Sequence of chain 1.B:
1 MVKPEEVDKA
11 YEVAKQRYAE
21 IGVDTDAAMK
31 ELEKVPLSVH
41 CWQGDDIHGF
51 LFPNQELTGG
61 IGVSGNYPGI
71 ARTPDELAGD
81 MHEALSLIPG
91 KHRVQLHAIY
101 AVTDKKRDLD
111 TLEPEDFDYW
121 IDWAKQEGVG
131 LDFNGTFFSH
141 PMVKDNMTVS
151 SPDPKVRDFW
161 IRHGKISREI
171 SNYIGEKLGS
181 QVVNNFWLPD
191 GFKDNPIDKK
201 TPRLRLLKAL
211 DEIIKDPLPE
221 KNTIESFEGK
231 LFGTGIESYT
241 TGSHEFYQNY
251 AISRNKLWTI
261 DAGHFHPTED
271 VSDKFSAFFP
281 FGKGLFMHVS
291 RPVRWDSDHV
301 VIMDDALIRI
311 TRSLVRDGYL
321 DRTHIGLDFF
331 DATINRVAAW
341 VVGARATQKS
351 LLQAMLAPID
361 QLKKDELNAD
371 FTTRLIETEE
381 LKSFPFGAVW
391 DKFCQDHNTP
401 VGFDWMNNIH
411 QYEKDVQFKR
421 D

This small molecule binds to this protein.
Small molecule (SMILES): O=C(CO)[C@H](O)[C@H](O)[C@H](O)CO

Binding-site contacts:
Ligand atom O2 contacts residue GLU228 of chain 1.B at 2.8 Å (salt-bridge).
Ligand atom C1 contacts residue ILE61 of chain 1.B at 3.5 Å (hydrophobic).
Ligand atom O1 contacts residue ILE61 of chain 1.B at 3.3 Å.
Ligand atom O2 contacts residue ASP328 of chain 1.B at 3.2 Å (salt-bridge).
Ligand atom C6 contacts residue PHE138 of chain 1.B at 3.8 Å (hydrophobic).
Ligand atom C3 contacts residue MN1 of chain 1.I at 3.3 Å.
Ligand atom O6 contacts residue ILE47 of chain 1.B at 3.7 Å.
Ligand atom C2 contacts residue MN1 of chain 1.I at 3.2 Å.
Ligand atom C2 contacts residue GLU228 of chain 1.B at 3.5 Å.
Ligand atom O3 contacts residue GLU228 of chain 1.B at 2.6 Å (salt-bridge).
Ligand atom C2 contacts residue ASP328 of chain 1.B at 3.7 Å.
Ligand atom C1 contacts residue LYS230 of chain 1.B at 3.8 Å.
Ligand atom C6 contacts residue TRP42 of chain 1.B at 3.8 Å (hydrophobic).
Ligand atom O1 contacts residue LYS230 of chain 1.B at 2.6 Å (salt-bridge).
Ligand atom C5 contacts residue HIS97 of chain 1.B at 3.6 Å.
Ligand atom O3 contacts residue ASP328 of chain 1.B at 3.1 Å (salt-bridge).
Ligand atom C1 contacts residue HIS264 of chain 1.B at 3.9 Å.
Ligand atom C3 contacts residue ASP328 of chain 1.B at 3.5 Å.
Ligand atom O2 contacts residue MN1 of chain 1.J at 3.7 Å.
Ligand atom C1 contacts residue TRP187 of chain 1.B at 3.6 Å (hydrophobic).
Ligand atom O2 contacts residue ASP261 of chain 1.B at 3.3 Å (salt-bridge).
Ligand atom C4 contacts residue MN1 of chain 1.I at 3.9 Å.
Ligand atom O1 contacts residue ASP296 of chain 1.B at 3.1 Å (salt-bridge).
Ligand atom O5 contacts residue PHE138 of chain 1.B at 3.9 Å.
Ligand atom C4 contacts residue ASP328 of chain 1.B at 3.2 Å.
Ligand atom O3 contacts residue HIS288 of chain 1.B at 3.6 Å.
Ligand atom O2 contacts residue HIS264 of chain 1.B at 2.6 Å.
Ligand atom O6 contacts residue PHE330 of chain 1.B at 3.4 Å.
Ligand atom C2 contacts residue HIS264 of chain 1.B at 3.5 Å.
Ligand atom O6 contacts residue ILE61 of chain 1.B at 3.2 Å.
Ligand atom C6 contacts residue HIS97 of chain 1.B at 3.6 Å.
Ligand atom O4 contacts residue PHE330 of chain 1.B at 3.6 Å.
Ligand atom O4 contacts residue ASP328 of chain 1.B at 3.1 Å (salt-bridge).
Ligand atom C3 contacts residue GLU228 of chain 1.B at 3.6 Å.
Ligand atom O1 contacts residue HIS264 of chain 1.B at 3.1 Å (h-bond).
Ligand atom O3 contacts residue MN1 of chain 1.I at 2.5 Å.
Ligand atom O5 contacts residue HIS97 of chain 1.B at 2.7 Å (h-bond).
Ligand atom O1 contacts residue TRP187 of chain 1.B at 3.9 Å.
Ligand atom O2 contacts residue MN1 of chain 1.I at 2.4 Å.
Ligand atom O1 contacts residue MN1 of chain 1.J at 3.8 Å.